Binding-site contacts:
Ligand atom C5 contacts residue ASN5 of chain 3.A at 3.6 Å.
Ligand atom C8 contacts residue PHE3 of chain 3.A at 3.3 Å (hydrophobic).
Ligand atom C6 contacts residue ASN154 of chain 3.A at 3.9 Å.
Ligand atom C8 contacts residue ASN2 of chain 3.A at 3.7 Å.
Ligand atom N2 contacts residue PHE3 of chain 3.A at 2.8 Å (h-bond).
Ligand atom O3 contacts residue ASN2 of chain 3.A at 3.3 Å (h-bond).
Ligand atom C7 contacts residue ASN5 of chain 3.A at 3.6 Å.
Ligand atom C2 contacts residue ASN5 of chain 3.A at 2.4 Å.
Ligand atom N2 contacts residue ASN5 of chain 3.A at 2.9 Å (h-bond).
Ligand atom C4 contacts residue ASN154 of chain 3.A at 4.5 Å.
Ligand atom C5 contacts residue ASN154 of chain 3.A at 3.4 Å.
Ligand atom C7 contacts residue ASN2 of chain 3.A at 3.9 Å.
Ligand atom C2 contacts residue PHE3 of chain 3.A at 3.9 Å (hydrophobic).
Ligand atom O5 contacts residue ASN5 of chain 3.A at 2.4 Å (h-bond).
Ligand atom C7 contacts residue PHE3 of chain 3.A at 3.5 Å (hydrophobic).
Ligand atom O7 contacts residue ASN5 of chain 3.A at 4.1 Å.
Ligand atom C3 contacts residue ASN5 of chain 3.A at 3.8 Å.
Ligand atom C4 contacts residue ASN5 of chain 3.A at 4.2 Å.
Ligand atom O5 contacts residue ASN154 of chain 3.A at 3.9 Å.
Ligand atom C3 contacts residue PHE3 of chain 3.A at 4.5 Å (hydrophobic).
Ligand atom C1 contacts residue ASN5 of chain 3.A at 1.4 Å.
Ligand atom C3 contacts residue ASN2 of chain 3.A at 4.2 Å.
Ligand atom C1 contacts residue PHE3 of chain 3.A at 3.9 Å (hydrophobic).
Ligand atom C1 contacts residue ASN154 of chain 3.A at 4.0 Å.
Ligand atom N2 contacts residue ASN2 of chain 3.A at 3.9 Å.

This protein binds this small molecule.
Small molecule (SMILES): CC(=O)N[C@@H]1[C@@H](O)[C@H](O)[C@@H](CO)O[C@H]1O

Sequence of chain 3.A:
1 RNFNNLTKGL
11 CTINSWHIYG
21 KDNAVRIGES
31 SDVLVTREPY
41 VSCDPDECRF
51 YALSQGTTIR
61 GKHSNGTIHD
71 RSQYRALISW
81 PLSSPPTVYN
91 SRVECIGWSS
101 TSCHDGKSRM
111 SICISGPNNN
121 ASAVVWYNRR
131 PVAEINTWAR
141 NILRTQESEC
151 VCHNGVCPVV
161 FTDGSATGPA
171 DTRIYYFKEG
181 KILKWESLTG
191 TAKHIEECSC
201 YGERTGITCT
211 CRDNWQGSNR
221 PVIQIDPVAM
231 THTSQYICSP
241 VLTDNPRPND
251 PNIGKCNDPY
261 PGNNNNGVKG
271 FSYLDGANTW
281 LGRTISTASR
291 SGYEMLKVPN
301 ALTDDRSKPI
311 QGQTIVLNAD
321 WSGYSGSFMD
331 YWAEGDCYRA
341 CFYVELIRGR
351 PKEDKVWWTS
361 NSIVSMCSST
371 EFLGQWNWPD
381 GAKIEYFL